This protein binds this small molecule.
Small molecule (SMILES): NCC(=O)O

Sequence of chain 1.A:
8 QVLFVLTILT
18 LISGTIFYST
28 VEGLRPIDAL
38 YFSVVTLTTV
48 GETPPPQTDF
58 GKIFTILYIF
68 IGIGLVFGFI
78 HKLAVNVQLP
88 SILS

Binding-site contacts:
Ligand atom OXT contacts residue GLN8 of chain 1.A at 4.0 Å.
Ligand atom C contacts residue GLN8 of chain 1.A at 4.3 Å.